Binding-site contacts:
Ligand atom CD2 contacts residue LYS75 of chain 1.C at 3.8 Å.
Ligand atom CD1 contacts residue PRO239 of chain 1.C at 3.6 Å (hydrophobic).
Ligand atom CD1 contacts residue VAL71 of chain 1.C at 4.2 Å (hydrophobic).
Ligand atom CD1 contacts residue LEU240 of chain 1.C at 3.8 Å (hydrophobic).
Ligand atom CG contacts residue ILE89 of chain 1.C at 3.7 Å (hydrophobic).
Ligand atom OG1 contacts residue GLU243 of chain 1.C at 3.6 Å.
Ligand atom CB contacts residue VAL71 of chain 1.C at 4.2 Å (hydrophobic).
Ligand atom CA contacts residue LYS75 of chain 1.C at 4.2 Å.
Ligand atom C contacts residue ILE89 of chain 1.C at 3.8 Å (hydrophobic).
Ligand atom C contacts residue LYS75 of chain 1.C at 4.0 Å.
Ligand atom C contacts residue GLU243 of chain 1.C at 3.7 Å.
Ligand atom CB contacts residue LEU240 of chain 1.C at 4.1 Å (hydrophobic).
Ligand atom CD2 contacts residue LEU92 of chain 1.C at 3.9 Å (hydrophobic).
Ligand atom CA contacts residue ILE89 of chain 1.C at 3.8 Å (hydrophobic).
Ligand atom CG contacts residue GLU243 of chain 1.C at 3.4 Å.
Ligand atom CD2 contacts residue ILE89 of chain 1.C at 3.8 Å (hydrophobic).
Ligand atom N contacts residue LEU240 of chain 1.C at 4.3 Å.
Ligand atom CB contacts residue ILE89 of chain 1.C at 3.8 Å (hydrophobic).
Ligand atom N contacts residue ILE89 of chain 1.C at 3.5 Å.
Ligand atom CB contacts residue GLU243 of chain 1.C at 3.5 Å.
Ligand atom CD1 contacts residue GLU243 of chain 1.C at 3.6 Å.
Ligand atom CA contacts residue GLU243 of chain 1.C at 3.8 Å.
Ligand atom CD2 contacts residue LEU244 of chain 1.C at 3.9 Å (hydrophobic).
Ligand atom CG contacts residue ILE89 of chain 1.C at 3.9 Å (hydrophobic).
Ligand atom CD1 contacts residue ILE89 of chain 1.C at 3.6 Å (hydrophobic).
Ligand atom CD2 contacts residue LYS93 of chain 1.C at 3.8 Å.
Ligand atom CD1 contacts residue LEU92 of chain 1.C at 4.0 Å (hydrophobic).
Ligand atom N contacts residue GLU243 of chain 1.C at 2.7 Å (salt-bridge).
Ligand atom CD1 contacts residue GLN88 of chain 1.C at 4.1 Å.
Ligand atom CG2 contacts residue GLU243 of chain 1.C at 4.4 Å.
Ligand atom CB contacts residue ILE89 of chain 1.C at 4.4 Å (hydrophobic).
Ligand atom O contacts residue GLN85 of chain 1.C at 4.4 Å.
Ligand atom O contacts residue MET81 of chain 1.C at 4.0 Å.
Ligand atom C contacts residue GLU243 of chain 1.C at 4.0 Å.
Ligand atom CG contacts residue LEU92 of chain 1.C at 4.2 Å (hydrophobic).
Ligand atom O contacts residue ILE89 of chain 1.C at 4.1 Å.
Ligand atom CD2 contacts residue PHE80 of chain 1.C at 4.0 Å (hydrophobic).
Ligand atom CA contacts residue GLU243 of chain 1.C at 3.5 Å.
Ligand atom O contacts residue LYS75 of chain 1.C at 2.8 Å (salt-bridge).
Ligand atom CB contacts residue GLU243 of chain 1.C at 3.3 Å.

Sequence of chain 1.C:
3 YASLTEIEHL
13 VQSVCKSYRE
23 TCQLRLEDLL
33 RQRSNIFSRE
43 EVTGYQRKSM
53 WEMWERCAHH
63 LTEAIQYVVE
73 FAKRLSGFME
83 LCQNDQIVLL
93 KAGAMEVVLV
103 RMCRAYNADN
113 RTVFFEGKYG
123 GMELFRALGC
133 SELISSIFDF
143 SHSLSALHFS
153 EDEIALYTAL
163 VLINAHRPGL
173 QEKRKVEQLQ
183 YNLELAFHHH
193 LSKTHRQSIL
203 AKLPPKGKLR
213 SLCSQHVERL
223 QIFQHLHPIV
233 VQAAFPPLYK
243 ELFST

A protein and the small-molecule ligand that binds it are described below.
Small molecule (SMILES): CC(C)C[C@H](NC(=O)[C@H](CC(C)C)NC(=O)[C@H](CC(C)C)NC(=O)[C@H](CCC(N)=O)NC(=O)[C@H](CC(C)C)NC(=O)[C@H](CC(C)C)NC(=O)[C@@H](N)[C@@H](C)O)C(=O)NCC=O